This small molecule binds to this protein.
Small molecule (SMILES): CC(=O)N[C@@H]1[C@@H](O)[C@H](O)[C@@H](CO)O[C@H]1O

Binding-site contacts:
Ligand atom C7 contacts residue ASN485 of chain 3.A at 3.4 Å.
Ligand atom C8 contacts residue LYS469 of chain 3.A at 3.7 Å.
Ligand atom O7 contacts residue ARG465 of chain 3.A at 3.7 Å.
Ligand atom C4 contacts residue ASN485 of chain 3.A at 4.2 Å.
Ligand atom C8 contacts residue ARG465 of chain 3.A at 4.1 Å.
Ligand atom N2 contacts residue ARG465 of chain 3.A at 4.3 Å.
Ligand atom C2 contacts residue ASN485 of chain 3.A at 2.5 Å.
Ligand atom C1 contacts residue ASN485 of chain 3.A at 1.4 Å.
Ligand atom O5 contacts residue ASN485 of chain 3.A at 2.4 Å (h-bond).
Ligand atom O7 contacts residue ASN485 of chain 3.A at 3.5 Å (h-bond).
Ligand atom O3 contacts residue ARG465 of chain 3.A at 3.8 Å.
Ligand atom C7 contacts residue ARG465 of chain 3.A at 3.8 Å.
Ligand atom O7 contacts residue SER466 of chain 3.A at 4.4 Å.
Ligand atom C3 contacts residue ASN485 of chain 3.A at 3.8 Å.
Ligand atom C7 contacts residue GLU482 of chain 3.A at 4.2 Å.
Ligand atom C5 contacts residue ASN485 of chain 3.A at 3.7 Å.
Ligand atom N2 contacts residue ASN485 of chain 3.A at 3.0 Å (h-bond).
Ligand atom O7 contacts residue GLU482 of chain 3.A at 4.4 Å.
Ligand atom C8 contacts residue GLU482 of chain 3.A at 3.8 Å.

Sequence of chain 3.A:
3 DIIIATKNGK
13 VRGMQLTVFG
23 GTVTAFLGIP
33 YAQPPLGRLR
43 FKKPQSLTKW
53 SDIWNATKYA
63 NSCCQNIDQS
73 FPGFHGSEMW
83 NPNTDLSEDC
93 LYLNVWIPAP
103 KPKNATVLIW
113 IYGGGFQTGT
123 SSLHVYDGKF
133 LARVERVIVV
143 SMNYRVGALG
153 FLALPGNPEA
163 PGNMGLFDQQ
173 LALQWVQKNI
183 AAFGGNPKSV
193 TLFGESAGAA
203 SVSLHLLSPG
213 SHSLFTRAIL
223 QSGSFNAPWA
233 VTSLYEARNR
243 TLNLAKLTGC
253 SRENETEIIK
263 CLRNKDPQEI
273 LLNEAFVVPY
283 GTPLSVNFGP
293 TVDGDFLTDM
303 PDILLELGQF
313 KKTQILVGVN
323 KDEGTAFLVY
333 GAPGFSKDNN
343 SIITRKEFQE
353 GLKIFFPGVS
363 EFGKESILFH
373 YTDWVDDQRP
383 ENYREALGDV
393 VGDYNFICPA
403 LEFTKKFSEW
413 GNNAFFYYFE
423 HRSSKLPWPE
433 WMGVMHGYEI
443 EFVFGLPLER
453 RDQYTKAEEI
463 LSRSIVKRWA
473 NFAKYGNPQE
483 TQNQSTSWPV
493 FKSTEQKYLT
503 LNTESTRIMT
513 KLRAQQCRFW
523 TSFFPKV